Binding-site contacts:
Ligand atom C7 contacts residue ASN282 of chain 1.C at 3.7 Å.
Ligand atom O6 contacts residue ASN280 of chain 1.C at 3.6 Å.
Ligand atom C1 contacts residue GLU281 of chain 1.C at 4.2 Å.
Ligand atom C7 contacts residue GLU281 of chain 1.C at 3.5 Å.
Ligand atom C1 contacts residue ASN282 of chain 1.C at 1.5 Å.
Ligand atom O3 contacts residue GLU281 of chain 1.C at 3.3 Å (salt-bridge).
Ligand atom O7 contacts residue GLU281 of chain 1.C at 3.3 Å (salt-bridge).
Ligand atom O6 contacts residue GLU281 of chain 1.C at 4.0 Å.
Ligand atom C8 contacts residue GLU281 of chain 1.C at 3.8 Å.
Ligand atom C3 contacts residue ASN282 of chain 1.C at 3.8 Å.
Ligand atom C4 contacts residue ASN282 of chain 1.C at 4.3 Å.
Ligand atom C2 contacts residue ASN282 of chain 1.C at 2.5 Å.
Ligand atom C8 contacts residue LYS558 of chain 1.B at 4.0 Å.
Ligand atom C2 contacts residue GLU281 of chain 1.C at 3.4 Å.
Ligand atom N2 contacts residue GLU281 of chain 1.C at 4.2 Å.
Ligand atom O5 contacts residue GLU281 of chain 1.C at 4.0 Å.
Ligand atom C3 contacts residue GLU281 of chain 1.C at 3.6 Å.
Ligand atom C5 contacts residue ASN282 of chain 1.C at 3.7 Å.
Ligand atom C4 contacts residue GLU281 of chain 1.C at 3.5 Å.
Ligand atom C5 contacts residue GLU281 of chain 1.C at 4.3 Å.
Ligand atom O5 contacts residue ASN282 of chain 1.C at 2.5 Å (h-bond).
Ligand atom N2 contacts residue ASN282 of chain 1.C at 2.9 Å (h-bond).
Ligand atom C8 contacts residue ASN282 of chain 1.C at 3.7 Å.

A protein and the small-molecule ligand that binds it are described below.
Small molecule (SMILES): CC(=O)N[C@@H]1[C@@H](O)[C@H](O)[C@@H](CO)O[C@H]1O

Sequence of chain 1.C:
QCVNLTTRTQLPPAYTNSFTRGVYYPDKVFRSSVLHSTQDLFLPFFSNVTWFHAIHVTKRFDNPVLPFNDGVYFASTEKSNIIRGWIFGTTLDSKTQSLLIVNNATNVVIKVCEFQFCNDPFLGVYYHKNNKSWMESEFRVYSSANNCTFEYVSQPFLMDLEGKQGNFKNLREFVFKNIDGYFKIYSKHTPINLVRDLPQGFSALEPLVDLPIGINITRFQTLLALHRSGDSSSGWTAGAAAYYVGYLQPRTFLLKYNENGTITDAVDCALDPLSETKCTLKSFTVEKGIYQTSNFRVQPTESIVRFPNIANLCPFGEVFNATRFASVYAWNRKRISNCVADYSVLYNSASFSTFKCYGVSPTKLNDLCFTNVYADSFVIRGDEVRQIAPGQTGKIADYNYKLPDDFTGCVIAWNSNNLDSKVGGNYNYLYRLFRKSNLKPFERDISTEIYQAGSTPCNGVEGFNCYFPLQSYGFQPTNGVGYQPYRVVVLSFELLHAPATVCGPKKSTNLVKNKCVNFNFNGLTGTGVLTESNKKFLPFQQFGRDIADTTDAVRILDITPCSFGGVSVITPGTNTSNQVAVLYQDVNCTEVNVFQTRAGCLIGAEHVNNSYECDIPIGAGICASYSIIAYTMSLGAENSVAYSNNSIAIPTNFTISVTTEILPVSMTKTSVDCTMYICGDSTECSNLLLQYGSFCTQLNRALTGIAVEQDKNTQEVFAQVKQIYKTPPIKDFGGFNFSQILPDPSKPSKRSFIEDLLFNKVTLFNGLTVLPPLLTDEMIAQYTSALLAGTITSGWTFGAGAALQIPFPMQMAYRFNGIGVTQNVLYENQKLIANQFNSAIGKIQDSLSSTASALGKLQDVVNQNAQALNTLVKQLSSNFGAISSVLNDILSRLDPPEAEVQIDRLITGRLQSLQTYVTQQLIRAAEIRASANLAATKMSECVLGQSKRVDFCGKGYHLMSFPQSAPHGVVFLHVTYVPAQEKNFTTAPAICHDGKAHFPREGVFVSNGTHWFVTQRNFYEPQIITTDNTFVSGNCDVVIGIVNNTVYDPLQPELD

Sequence of chain 1.B:
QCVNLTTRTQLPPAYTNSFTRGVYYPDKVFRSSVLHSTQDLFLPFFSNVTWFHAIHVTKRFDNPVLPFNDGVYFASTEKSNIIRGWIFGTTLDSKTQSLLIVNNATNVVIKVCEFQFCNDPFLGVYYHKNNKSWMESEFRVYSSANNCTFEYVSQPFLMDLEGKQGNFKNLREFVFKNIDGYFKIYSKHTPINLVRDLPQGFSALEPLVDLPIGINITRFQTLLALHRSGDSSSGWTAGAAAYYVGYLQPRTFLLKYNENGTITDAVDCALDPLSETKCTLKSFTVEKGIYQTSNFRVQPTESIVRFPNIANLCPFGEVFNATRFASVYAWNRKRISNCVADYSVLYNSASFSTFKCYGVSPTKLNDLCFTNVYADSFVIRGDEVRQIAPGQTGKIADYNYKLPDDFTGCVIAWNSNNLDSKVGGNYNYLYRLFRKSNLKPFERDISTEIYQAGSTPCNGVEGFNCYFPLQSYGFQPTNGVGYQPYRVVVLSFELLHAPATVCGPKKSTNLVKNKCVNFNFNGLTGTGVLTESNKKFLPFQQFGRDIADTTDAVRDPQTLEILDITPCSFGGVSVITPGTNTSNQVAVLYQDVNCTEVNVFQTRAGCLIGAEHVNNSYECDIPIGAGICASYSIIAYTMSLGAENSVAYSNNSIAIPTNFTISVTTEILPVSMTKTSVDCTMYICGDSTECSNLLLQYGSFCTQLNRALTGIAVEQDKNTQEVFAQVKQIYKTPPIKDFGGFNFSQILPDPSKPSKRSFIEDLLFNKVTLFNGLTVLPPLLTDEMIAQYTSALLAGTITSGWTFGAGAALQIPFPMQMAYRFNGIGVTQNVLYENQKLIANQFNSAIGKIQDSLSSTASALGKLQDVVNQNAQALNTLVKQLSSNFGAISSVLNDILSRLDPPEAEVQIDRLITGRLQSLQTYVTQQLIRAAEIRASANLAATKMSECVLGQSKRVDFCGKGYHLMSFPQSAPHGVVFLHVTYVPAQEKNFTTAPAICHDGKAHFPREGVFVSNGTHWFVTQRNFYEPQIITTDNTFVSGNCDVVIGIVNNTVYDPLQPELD